Binding-site contacts:
Ligand atom C6 contacts residue PHE80 of chain 1.B at 3.9 Å (hydrophobic).
Ligand atom N2 contacts residue PRO83 of chain 1.B at 4.2 Å.
Ligand atom C1 contacts residue ASN219 of chain 1.B at 1.4 Å.
Ligand atom C7 contacts residue ASN219 of chain 1.B at 3.8 Å.
Ligand atom O7 contacts residue PRO83 of chain 1.B at 3.7 Å.
Ligand atom O5 contacts residue PHE80 of chain 1.B at 3.8 Å.
Ligand atom O5 contacts residue ASN219 of chain 1.B at 2.3 Å (h-bond).
Ligand atom C2 contacts residue ARG82 of chain 1.B at 3.6 Å.
Ligand atom C2 contacts residue ASN219 of chain 1.B at 2.4 Å.
Ligand atom C3 contacts residue ASN219 of chain 1.B at 3.8 Å.
Ligand atom C7 contacts residue ARG82 of chain 1.B at 4.2 Å.
Ligand atom C1 contacts residue ARG82 of chain 1.B at 3.6 Å.
Ligand atom N2 contacts residue ASN219 of chain 1.B at 2.9 Å (h-bond).
Ligand atom C7 contacts residue PRO83 of chain 1.B at 3.9 Å (hydrophobic).
Ligand atom O6 contacts residue PHE80 of chain 1.B at 4.1 Å.
Ligand atom O7 contacts residue ASN219 of chain 1.B at 4.1 Å.
Ligand atom C5 contacts residue ASN219 of chain 1.B at 3.6 Å.
Ligand atom O5 contacts residue ARG82 of chain 1.B at 3.9 Å.
Ligand atom C4 contacts residue ASN219 of chain 1.B at 4.2 Å.
Ligand atom N2 contacts residue ARG82 of chain 1.B at 4.0 Å.
Ligand atom O7 contacts residue ARG82 of chain 1.B at 3.7 Å.

Sequence of chain 1.B:
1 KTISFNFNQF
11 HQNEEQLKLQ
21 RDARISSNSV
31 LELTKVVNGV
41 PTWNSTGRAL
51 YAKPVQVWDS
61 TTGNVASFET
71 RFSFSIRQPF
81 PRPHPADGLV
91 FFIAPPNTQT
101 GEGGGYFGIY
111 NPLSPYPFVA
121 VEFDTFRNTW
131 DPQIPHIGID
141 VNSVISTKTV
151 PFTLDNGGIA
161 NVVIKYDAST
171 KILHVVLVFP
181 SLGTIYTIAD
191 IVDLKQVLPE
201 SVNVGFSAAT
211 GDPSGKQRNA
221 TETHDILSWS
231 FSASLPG

The protein below binds the small molecule below.
Small molecule (SMILES): CC(=O)N[C@H]1[C@H](O[C@H]2[C@H](O[C@@H]3O[C@@H](C)[C@@H](O)[C@@H](O)[C@@H]3O)[C@@H](NC(C)=O)CO[C@@H]2CO)O[C@H](CO)[C@@H](O)[C@@H]1O